Binding-site contacts:
Ligand atom O2A contacts residue ARG205 of chain 1.C at 3.3 Å (salt-bridge).
Ligand atom C5 contacts residue ARG7 of chain 1.C at 3.7 Å.
Ligand atom O3A contacts residue THR53 of chain 1.C at 3.7 Å.
Ligand atom O1G contacts residue GLY50 of chain 1.C at 3.6 Å.
Ligand atom O1B contacts residue LYS51 of chain 1.C at 3.1 Å (salt-bridge).
Ligand atom C6 contacts residue TYR14 of chain 1.C at 3.9 Å (hydrophobic).
Ligand atom O2B contacts residue THR53 of chain 1.C at 3.1 Å (h-bond).
Ligand atom O2G contacts residue LYS51 of chain 1.C at 3.1 Å.
Ligand atom O2B contacts residue THR52 of chain 1.C at 3.7 Å.
Ligand atom O4' contacts residue LYS208 of chain 1.C at 3.4 Å.
Ligand atom O1A contacts residue ARG205 of chain 1.C at 3.7 Å.
Ligand atom O1B contacts residue THR53 of chain 1.C at 2.7 Å (h-bond).
Ligand atom C6 contacts residue MET204 of chain 1.C at 3.9 Å (hydrophobic).
Ligand atom N3 contacts residue ARG7 of chain 1.C at 3.5 Å (salt-bridge).
Ligand atom PA contacts residue GLY48 of chain 1.C at 3.7 Å.
Ligand atom C2 contacts residue ARG7 of chain 1.C at 3.1 Å.
Ligand atom N1 contacts residue ILE15 of chain 1.C at 3.4 Å.
Ligand atom O1G contacts residue LYS51 of chain 1.C at 3.1 Å (salt-bridge).
Ligand atom N1 contacts residue ARG7 of chain 1.C at 3.1 Å (salt-bridge).
Ligand atom O1G contacts residue GLY48 of chain 1.C at 3.8 Å.
Ligand atom C4 contacts residue ARG7 of chain 1.C at 3.7 Å.
Ligand atom N6 contacts residue ILE15 of chain 1.C at 3.4 Å (h-bond).
Ligand atom C8 contacts residue THR53 of chain 1.C at 3.8 Å.
Ligand atom N6 contacts residue TYR14 of chain 1.C at 3.0 Å.
Ligand atom O2A contacts residue MET204 of chain 1.C at 3.8 Å.
Ligand atom PG contacts residue THR52 of chain 1.C at 3.9 Å.
Ligand atom C1' contacts residue LYS208 of chain 1.C at 3.6 Å.
Ligand atom C4 contacts residue MET204 of chain 1.C at 3.7 Å (hydrophobic).
Ligand atom O2G contacts residue THR52 of chain 1.C at 2.9 Å (h-bond).
Ligand atom O3A contacts residue GLY48 of chain 1.C at 3.9 Å.
Ligand atom C2' contacts residue THR53 of chain 1.C at 3.8 Å.
Ligand atom N7 contacts residue MET204 of chain 1.C at 3.8 Å.
Ligand atom O2A contacts residue GLY48 of chain 1.C at 2.7 Å (h-bond).
Ligand atom C6 contacts residue ARG7 of chain 1.C at 3.4 Å.
Ligand atom C5 contacts residue MET204 of chain 1.C at 3.7 Å (hydrophobic).
Ligand atom PG contacts residue LYS51 of chain 1.C at 3.8 Å.
Ligand atom PB contacts residue THR53 of chain 1.C at 3.4 Å.
Ligand atom PB contacts residue THR52 of chain 1.C at 3.8 Å.
Ligand atom C2 contacts residue ILE15 of chain 1.C at 3.9 Å (hydrophobic).
Ligand atom O1B contacts residue THR52 of chain 1.C at 2.8 Å (h-bond).

Sequence of chain 1.C:
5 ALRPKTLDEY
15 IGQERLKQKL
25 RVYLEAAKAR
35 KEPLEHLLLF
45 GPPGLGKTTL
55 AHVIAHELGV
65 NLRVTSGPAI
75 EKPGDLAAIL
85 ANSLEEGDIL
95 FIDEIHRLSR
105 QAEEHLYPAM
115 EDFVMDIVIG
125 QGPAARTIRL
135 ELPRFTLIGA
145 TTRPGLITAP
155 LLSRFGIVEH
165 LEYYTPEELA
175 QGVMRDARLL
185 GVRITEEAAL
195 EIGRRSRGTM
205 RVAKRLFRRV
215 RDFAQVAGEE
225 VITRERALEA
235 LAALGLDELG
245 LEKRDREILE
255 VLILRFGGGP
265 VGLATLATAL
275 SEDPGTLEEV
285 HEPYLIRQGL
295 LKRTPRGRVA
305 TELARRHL

The protein below binds the small molecule below.
Small molecule (SMILES): Nc1ncnc2c1ncn2[C@@H]1O[C@H](CO[P](=O)(O)O[P](=O)(O)NP(=O)(O)O)[C@@H](O)[C@H]1O